Binding-site contacts:
Ligand atom O4' contacts residue GLY19 of chain 1.A at 3.6 Å.
Ligand atom C6 contacts residue ALA39 of chain 1.A at 3.7 Å (hydrophobic).
Ligand atom O3' contacts residue ASP97 of chain 1.A at 3.6 Å (salt-bridge).
Ligand atom O1B contacts residue ALA24 of chain 1.A at 2.8 Å (h-bond).
Ligand atom O1B contacts residue SER22 of chain 1.A at 3.3 Å (h-bond).
Ligand atom C5 contacts residue LEU143 of chain 1.A at 3.5 Å (hydrophobic).
Ligand atom N1 contacts residue LEU143 of chain 1.A at 3.7 Å.
Ligand atom N1 contacts residue VAL93 of chain 1.A at 3.2 Å (h-bond).
Ligand atom N3 contacts residue PHE310 of chain 1.A at 3.4 Å.
Ligand atom O5' contacts residue VAL26 of chain 1.A at 3.2 Å.
Ligand atom PA contacts residue MG1 of chain 1.F at 3.4 Å.
Ligand atom O2A contacts residue LYS41 of chain 1.A at 2.9 Å (salt-bridge).
Ligand atom O3' contacts residue ASP140 of chain 1.A at 2.7 Å (salt-bridge).
Ligand atom C6 contacts residue LEU143 of chain 1.A at 3.5 Å (hydrophobic).
Ligand atom N6 contacts residue ALA39 of chain 1.A at 3.6 Å.
Ligand atom C2 contacts residue PHE310 of chain 1.A at 3.8 Å (hydrophobic).
Ligand atom N3B contacts residue ASP154 of chain 1.A at 2.9 Å (salt-bridge).
Ligand atom N6 contacts residue ILE90 of chain 1.A at 3.6 Å.
Ligand atom O2' contacts residue ASP97 of chain 1.A at 2.6 Å (salt-bridge).
Ligand atom C5' contacts residue ARG20 of chain 1.A at 3.8 Å.
Ligand atom O4' contacts residue VAL26 of chain 1.A at 3.6 Å.
Ligand atom C6 contacts residue GLU91 of chain 1.A at 3.8 Å.
Ligand atom C2' contacts residue ASP97 of chain 1.A at 3.6 Å.
Ligand atom O2B contacts residue ASP154 of chain 1.A at 3.4 Å (salt-bridge).
Ligand atom PB contacts residue MG1 of chain 1.F at 3.5 Å.
Ligand atom PB contacts residue ASP154 of chain 1.A at 3.7 Å.
Ligand atom C3' contacts residue ASP140 of chain 1.A at 3.5 Å.
Ligand atom O1B contacts residue TYR23 of chain 1.A at 3.0 Å (h-bond).
Ligand atom O2B contacts residue GLY21 of chain 1.A at 3.2 Å.
Ligand atom O2A contacts residue ASP154 of chain 1.A at 3.7 Å.
Ligand atom N3B contacts residue LYS41 of chain 1.A at 3.1 Å (salt-bridge).
Ligand atom C2 contacts residue VAL93 of chain 1.A at 3.4 Å (hydrophobic).
Ligand atom O1A contacts residue MG1 of chain 1.F at 2.0 Å.
Ligand atom PB contacts residue GLY21 of chain 1.A at 3.6 Å.
Ligand atom O1A contacts residue ASP154 of chain 1.A at 3.2 Å (salt-bridge).
Ligand atom O1A contacts residue ASN141 of chain 1.A at 3.2 Å (h-bond).
Ligand atom N6 contacts residue GLU91 of chain 1.A at 2.7 Å (salt-bridge).
Ligand atom O2B contacts residue MG1 of chain 1.F at 2.4 Å.
Ligand atom O1B contacts residue GLY21 of chain 1.A at 3.0 Å.
Ligand atom O3A contacts residue MG1 of chain 1.F at 3.8 Å.

Sequence of chain 1.B:
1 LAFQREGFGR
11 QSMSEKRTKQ

Sequence of chain 1.A:
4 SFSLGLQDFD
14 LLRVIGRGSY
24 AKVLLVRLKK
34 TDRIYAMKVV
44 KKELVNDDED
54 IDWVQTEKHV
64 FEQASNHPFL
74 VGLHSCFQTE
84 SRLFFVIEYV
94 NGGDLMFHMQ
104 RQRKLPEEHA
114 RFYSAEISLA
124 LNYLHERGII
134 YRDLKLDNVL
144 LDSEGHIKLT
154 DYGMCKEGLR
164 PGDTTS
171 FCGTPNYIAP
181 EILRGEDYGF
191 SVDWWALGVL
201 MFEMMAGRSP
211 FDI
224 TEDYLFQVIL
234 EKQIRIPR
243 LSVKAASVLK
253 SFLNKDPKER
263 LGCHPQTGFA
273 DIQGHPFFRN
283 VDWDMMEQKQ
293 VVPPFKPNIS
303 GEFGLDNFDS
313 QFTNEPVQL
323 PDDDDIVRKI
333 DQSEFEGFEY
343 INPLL

A small-molecule ligand and the protein it binds are described below.
Small molecule (SMILES): Nc1ncnc2c1ncn2[C@@H]1O[C@H](CO[P](=O)(O)O[P](=O)(O)NP(=O)(O)O)[C@@H](O)[C@H]1O